Binding-site contacts:
Ligand atom C4 contacts residue TYR197 of chain 1.A at 3.2 Å (hydrophobic).
Ligand atom C9 contacts residue MET40 of chain 1.A at 4.2 Å (hydrophobic).
Ligand atom O1 contacts residue FMN1 of chain 1.L at 3.0 Å.
Ligand atom O1 contacts residue ASN195 of chain 1.A at 2.9 Å (h-bond).
Ligand atom C3 contacts residue FMN1 of chain 1.L at 3.7 Å.
Ligand atom C5 contacts residue TYR197 of chain 1.A at 3.9 Å (hydrophobic).
Ligand atom C7 contacts residue FMN1 of chain 1.L at 3.4 Å.
Ligand atom C4 contacts residue FMN1 of chain 1.L at 4.1 Å.
Ligand atom C3 contacts residue TYR197 of chain 1.A at 3.3 Å (hydrophobic).
Ligand atom C1 contacts residue HIS192 of chain 1.A at 3.9 Å.
Ligand atom C10 contacts residue FMN1 of chain 1.L at 3.5 Å.
Ligand atom C3 contacts residue PHE297 of chain 1.A at 4.2 Å (hydrophobic).
Ligand atom C4 contacts residue THR38 of chain 1.A at 3.7 Å.
Ligand atom C1 contacts residue TYR197 of chain 1.A at 3.3 Å (hydrophobic).
Ligand atom C7 contacts residue TYR197 of chain 1.A at 4.3 Å (hydrophobic).
Ligand atom C7 contacts residue PRO296 of chain 1.A at 3.7 Å (hydrophobic).
Ligand atom C8 contacts residue FMN1 of chain 1.L at 3.9 Å.
Ligand atom C2 contacts residue PHE251 of chain 1.A at 4.2 Å (hydrophobic).
Ligand atom C5 contacts residue FMN1 of chain 1.L at 3.3 Å.
Ligand atom C7 contacts residue ASN195 of chain 1.A at 3.8 Å.
Ligand atom C9 contacts residue TYR83 of chain 1.A at 3.4 Å (hydrophobic).
Ligand atom C7 contacts residue PHE251 of chain 1.A at 3.8 Å (hydrophobic).
Ligand atom O1 contacts residue TYR197 of chain 1.A at 3.2 Å.
Ligand atom C6 contacts residue HIS192 of chain 1.A at 4.0 Å.
Ligand atom C1 contacts residue FMN1 of chain 1.L at 3.4 Å.
Ligand atom C3 contacts residue TYR376 of chain 1.A at 3.4 Å (hydrophobic).
Ligand atom C10 contacts residue GLY73 of chain 1.A at 3.8 Å.
Ligand atom C10 contacts residue ILE117 of chain 1.A at 3.8 Å (hydrophobic).
Ligand atom C4 contacts residue TYR376 of chain 1.A at 3.3 Å (hydrophobic).
Ligand atom C2 contacts residue TYR197 of chain 1.A at 3.4 Å (hydrophobic).
Ligand atom C6 contacts residue TYR197 of chain 1.A at 3.5 Å (hydrophobic).
Ligand atom C8 contacts residue THR38 of chain 1.A at 2.9 Å.
Ligand atom O1 contacts residue HIS192 of chain 1.A at 2.9 Å (h-bond).
Ligand atom C1 contacts residue ASN195 of chain 1.A at 4.0 Å.
Ligand atom C6 contacts residue THR38 of chain 1.A at 4.1 Å.
Ligand atom C2 contacts residue FMN1 of chain 1.L at 3.5 Å.
Ligand atom C6 contacts residue FMN1 of chain 1.L at 3.3 Å.
Ligand atom C5 contacts residue THR38 of chain 1.A at 2.9 Å.
Ligand atom C9 contacts residue THR38 of chain 1.A at 3.4 Å.
Ligand atom C10 contacts residue THR38 of chain 1.A at 2.8 Å.

A protein and the small-molecule ligand that binds it are described below.
Small molecule (SMILES): C=C(C)[C@H]1CC=C(C)C(=O)C1

Sequence of chain 1.A:
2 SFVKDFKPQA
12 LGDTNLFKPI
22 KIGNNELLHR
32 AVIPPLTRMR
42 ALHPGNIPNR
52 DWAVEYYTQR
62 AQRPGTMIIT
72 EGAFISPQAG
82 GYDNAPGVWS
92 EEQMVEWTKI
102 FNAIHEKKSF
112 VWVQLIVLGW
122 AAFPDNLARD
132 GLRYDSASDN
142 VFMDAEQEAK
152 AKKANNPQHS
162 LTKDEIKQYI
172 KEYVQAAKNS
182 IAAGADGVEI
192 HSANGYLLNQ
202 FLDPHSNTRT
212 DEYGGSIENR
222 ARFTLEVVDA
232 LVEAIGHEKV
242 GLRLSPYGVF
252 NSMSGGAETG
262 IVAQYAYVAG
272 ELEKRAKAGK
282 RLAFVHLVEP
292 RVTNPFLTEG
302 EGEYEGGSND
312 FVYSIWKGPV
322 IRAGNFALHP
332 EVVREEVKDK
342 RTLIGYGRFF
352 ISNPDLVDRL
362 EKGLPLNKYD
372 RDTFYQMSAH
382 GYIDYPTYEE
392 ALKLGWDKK